Sequence of chain 6.A:
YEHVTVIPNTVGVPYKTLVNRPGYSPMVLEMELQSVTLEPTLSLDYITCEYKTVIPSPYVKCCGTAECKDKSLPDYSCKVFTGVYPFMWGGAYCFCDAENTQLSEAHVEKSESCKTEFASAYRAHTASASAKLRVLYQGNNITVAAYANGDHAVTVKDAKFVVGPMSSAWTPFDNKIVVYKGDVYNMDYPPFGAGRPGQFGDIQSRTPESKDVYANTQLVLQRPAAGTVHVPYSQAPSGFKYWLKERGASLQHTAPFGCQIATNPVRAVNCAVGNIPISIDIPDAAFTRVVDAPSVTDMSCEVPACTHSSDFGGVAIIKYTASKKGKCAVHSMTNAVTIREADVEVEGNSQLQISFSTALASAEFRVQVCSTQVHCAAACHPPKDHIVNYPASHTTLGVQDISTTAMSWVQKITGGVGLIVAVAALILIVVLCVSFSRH

Sequence of chain 6.B:
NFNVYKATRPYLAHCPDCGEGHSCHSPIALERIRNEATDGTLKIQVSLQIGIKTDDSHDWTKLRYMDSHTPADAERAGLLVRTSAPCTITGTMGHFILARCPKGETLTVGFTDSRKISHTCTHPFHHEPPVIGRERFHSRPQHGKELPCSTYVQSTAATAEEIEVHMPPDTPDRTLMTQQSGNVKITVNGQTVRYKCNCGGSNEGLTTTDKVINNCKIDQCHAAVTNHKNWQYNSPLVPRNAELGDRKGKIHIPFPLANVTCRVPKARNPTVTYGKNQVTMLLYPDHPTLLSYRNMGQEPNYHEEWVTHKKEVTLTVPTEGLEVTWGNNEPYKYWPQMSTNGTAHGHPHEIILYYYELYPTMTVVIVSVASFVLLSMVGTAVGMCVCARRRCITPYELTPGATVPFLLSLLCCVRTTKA

Binding-site contacts:
Ligand atom C2 contacts residue ASN259 of chain 6.B at 2.4 Å.
Ligand atom C6 contacts residue PHE118 of chain 6.A at 4.4 Å (hydrophobic).
Ligand atom O6 contacts residue LYS115 of chain 6.A at 4.4 Å.
Ligand atom C5 contacts residue ASN259 of chain 6.B at 3.7 Å.
Ligand atom C3 contacts residue ASN259 of chain 6.B at 3.8 Å.
Ligand atom C1 contacts residue ASN259 of chain 6.B at 1.4 Å.
Ligand atom C7 contacts residue ASN259 of chain 6.B at 3.1 Å.
Ligand atom C8 contacts residue ASN259 of chain 6.B at 4.1 Å.
Ligand atom O5 contacts residue ASN259 of chain 6.B at 2.4 Å (h-bond).
Ligand atom O5 contacts residue THR116 of chain 6.A at 2.6 Å (h-bond).
Ligand atom O6 contacts residue PHE118 of chain 6.A at 3.9 Å.
Ligand atom C4 contacts residue ASN259 of chain 6.B at 4.2 Å.
Ligand atom C6 contacts residue THR116 of chain 6.A at 3.5 Å.
Ligand atom C1 contacts residue THR116 of chain 6.A at 3.3 Å.
Ligand atom C5 contacts residue THR116 of chain 6.A at 3.5 Å.
Ligand atom N2 contacts residue ASN259 of chain 6.B at 2.9 Å (h-bond).
Ligand atom O7 contacts residue ASN259 of chain 6.B at 3.0 Å (h-bond).
Ligand atom C6 contacts residue LYS115 of chain 6.A at 3.9 Å.

This small molecule binds to this protein.
Small molecule (SMILES): CC(=O)N[C@@H]1[C@@H](O)[C@H](O)[C@@H](CO)O[C@H]1O